Sequence of chain 1.B:
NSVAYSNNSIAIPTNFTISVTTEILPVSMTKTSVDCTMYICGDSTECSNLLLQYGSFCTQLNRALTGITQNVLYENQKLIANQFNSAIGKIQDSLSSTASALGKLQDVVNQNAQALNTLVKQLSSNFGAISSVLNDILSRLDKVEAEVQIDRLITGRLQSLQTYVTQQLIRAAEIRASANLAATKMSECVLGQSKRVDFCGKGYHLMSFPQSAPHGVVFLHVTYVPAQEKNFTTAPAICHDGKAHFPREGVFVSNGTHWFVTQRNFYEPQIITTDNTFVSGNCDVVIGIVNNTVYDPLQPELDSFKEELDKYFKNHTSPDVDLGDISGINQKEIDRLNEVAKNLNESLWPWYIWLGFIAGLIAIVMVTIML

Binding-site contacts:
Ligand atom C8 contacts residue ARG312 of chain 1.A at 3.2 Å.
Ligand atom O6 contacts residue PRO355 of chain 1.A at 3.5 Å.
Ligand atom O7 contacts residue ARG312 of chain 1.A at 4.0 Å.
Ligand atom C6 contacts residue THR434 of chain 1.B at 4.4 Å.
Ligand atom C8 contacts residue ALA354 of chain 1.A at 4.0 Å (hydrophobic).
Ligand atom O5 contacts residue THR434 of chain 1.B at 3.7 Å.
Ligand atom C4 contacts residue ASN432 of chain 1.B at 4.2 Å.
Ligand atom O6 contacts residue HIS356 of chain 1.A at 3.7 Å.
Ligand atom C1 contacts residue THR434 of chain 1.B at 4.1 Å.
Ligand atom C6 contacts residue PRO355 of chain 1.A at 3.7 Å (hydrophobic).
Ligand atom C8 contacts residue ILE24 of chain 1.A at 3.8 Å (hydrophobic).
Ligand atom N2 contacts residue ILE24 of chain 1.A at 3.4 Å.
Ligand atom C1 contacts residue ILE24 of chain 1.A at 4.3 Å (hydrophobic).
Ligand atom C2 contacts residue ASN432 of chain 1.B at 2.5 Å.
Ligand atom C5 contacts residue THR434 of chain 1.B at 4.4 Å.
Ligand atom O7 contacts residue ILE24 of chain 1.A at 3.8 Å.
Ligand atom C1 contacts residue ASN432 of chain 1.B at 1.4 Å.
Ligand atom C7 contacts residue ARG312 of chain 1.A at 4.0 Å.
Ligand atom C7 contacts residue ILE24 of chain 1.A at 3.4 Å (hydrophobic).
Ligand atom O5 contacts residue ASN432 of chain 1.B at 2.4 Å (h-bond).
Ligand atom C8 contacts residue GLY357 of chain 1.A at 4.3 Å.
Ligand atom C3 contacts residue ASN432 of chain 1.B at 3.6 Å.
Ligand atom C2 contacts residue ILE24 of chain 1.A at 3.9 Å (hydrophobic).
Ligand atom N2 contacts residue ASN432 of chain 1.B at 3.5 Å (h-bond).
Ligand atom C5 contacts residue ASN432 of chain 1.B at 3.6 Å.
Ligand atom O6 contacts residue THR434 of chain 1.B at 3.2 Å.
Ligand atom O3 contacts residue ASN432 of chain 1.B at 3.6 Å (h-bond).
Ligand atom C8 contacts residue ASP437 of chain 1.B at 3.9 Å.

Sequence of chain 1.A:
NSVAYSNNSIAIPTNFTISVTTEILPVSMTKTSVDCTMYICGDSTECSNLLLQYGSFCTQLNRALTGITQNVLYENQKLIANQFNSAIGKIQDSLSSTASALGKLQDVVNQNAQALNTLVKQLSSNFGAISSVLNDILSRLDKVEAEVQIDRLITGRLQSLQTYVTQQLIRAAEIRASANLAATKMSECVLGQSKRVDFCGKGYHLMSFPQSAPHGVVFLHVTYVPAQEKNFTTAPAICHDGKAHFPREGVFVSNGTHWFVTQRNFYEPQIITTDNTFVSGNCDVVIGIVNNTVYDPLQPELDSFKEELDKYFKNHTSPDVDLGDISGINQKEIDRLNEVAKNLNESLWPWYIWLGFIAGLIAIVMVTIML

The protein below binds the small molecule below.
Small molecule (SMILES): CC(=O)N[C@H]1[C@H](O[C@H]2[C@H](O)[C@@H](NC(C)=O)CO[C@@H]2CO)O[C@H](CO)[C@@H](O[C@H]2O[C@H](CO)[C@@H](O)[C@H](O)[C@@H]2O)[C@@H]1O